Binding-site contacts:
Ligand atom O1 contacts residue FE21 of chain 2.J at 4.2 Å.
Ligand atom O2 contacts residue HIS282 of chain 2.B at 3.5 Å (h-bond).
Ligand atom O2 contacts residue ASP284 of chain 2.B at 3.0 Å (salt-bridge).
Ligand atom O1 contacts residue ILE226 of chain 2.B at 4.2 Å.
Ligand atom C1 contacts residue FE21 of chain 2.J at 3.0 Å.
Ligand atom O5 contacts residue THR279 of chain 2.B at 4.2 Å.
Ligand atom C2 contacts residue HIS282 of chain 2.B at 3.9 Å.
Ligand atom C5 contacts residue TYR292 of chain 2.B at 4.1 Å (hydrophobic).
Ligand atom O4 contacts residue ASN224 of chain 2.B at 4.5 Å.
Ligand atom C1 contacts residue HIS282 of chain 2.B at 4.1 Å.
Ligand atom C5 contacts residue THR279 of chain 2.B at 3.8 Å.
Ligand atom O4 contacts residue THR279 of chain 2.B at 3.7 Å.
Ligand atom C4 contacts residue VAL356 of chain 2.B at 3.5 Å (hydrophobic).
Ligand atom C3 contacts residue ILE226 of chain 2.B at 4.3 Å (hydrophobic).
Ligand atom C5 contacts residue VAL356 of chain 2.B at 3.9 Å (hydrophobic).
Ligand atom O5 contacts residue HIS354 of chain 2.B at 3.7 Å.
Ligand atom O2 contacts residue HIS354 of chain 2.B at 4.2 Å.
Ligand atom C3 contacts residue LEU271 of chain 2.B at 4.4 Å (hydrophobic).
Ligand atom C2 contacts residue FE21 of chain 2.J at 3.2 Å.
Ligand atom O1 contacts residue LEU271 of chain 2.B at 4.0 Å.
Ligand atom O5 contacts residue VAL356 of chain 2.B at 3.9 Å.
Ligand atom C5 contacts residue LYS299 of chain 2.B at 3.7 Å.
Ligand atom C1 contacts residue OXY1 of chain 2.K at 3.7 Å.
Ligand atom O3 contacts residue LEU271 of chain 2.B at 4.4 Å.
Ligand atom O3 contacts residue ILE226 of chain 2.B at 3.4 Å.
Ligand atom C4 contacts residue ILE226 of chain 2.B at 4.4 Å (hydrophobic).
Ligand atom O4 contacts residue THR358 of chain 2.B at 3.7 Å.
Ligand atom O5 contacts residue FE21 of chain 2.J at 2.7 Å.
Ligand atom C1 contacts residue ASP284 of chain 2.B at 4.3 Å.
Ligand atom O4 contacts residue VAL356 of chain 2.B at 3.2 Å.
Ligand atom O1 contacts residue OXY1 of chain 2.K at 2.8 Å (h-bond).
Ligand atom O2 contacts residue FE21 of chain 2.J at 2.2 Å.
Ligand atom O4 contacts residue LYS299 of chain 2.B at 3.6 Å (salt-bridge).
Ligand atom O3 contacts residue LYS299 of chain 2.B at 3.1 Å (salt-bridge).
Ligand atom C5 contacts residue ILE226 of chain 2.B at 3.9 Å (hydrophobic).
Ligand atom C4 contacts residue THR279 of chain 2.B at 3.6 Å.
Ligand atom O3 contacts residue TYR292 of chain 2.B at 3.6 Å.
Ligand atom O5 contacts residue HIS282 of chain 2.B at 3.0 Å (h-bond).
Ligand atom O2 contacts residue OXY1 of chain 2.K at 3.7 Å.

A protein and the small-molecule ligand that binds it are described below.
Small molecule (SMILES): O=C(O)CCC(=O)C(=O)O

Sequence of chain 2.B:
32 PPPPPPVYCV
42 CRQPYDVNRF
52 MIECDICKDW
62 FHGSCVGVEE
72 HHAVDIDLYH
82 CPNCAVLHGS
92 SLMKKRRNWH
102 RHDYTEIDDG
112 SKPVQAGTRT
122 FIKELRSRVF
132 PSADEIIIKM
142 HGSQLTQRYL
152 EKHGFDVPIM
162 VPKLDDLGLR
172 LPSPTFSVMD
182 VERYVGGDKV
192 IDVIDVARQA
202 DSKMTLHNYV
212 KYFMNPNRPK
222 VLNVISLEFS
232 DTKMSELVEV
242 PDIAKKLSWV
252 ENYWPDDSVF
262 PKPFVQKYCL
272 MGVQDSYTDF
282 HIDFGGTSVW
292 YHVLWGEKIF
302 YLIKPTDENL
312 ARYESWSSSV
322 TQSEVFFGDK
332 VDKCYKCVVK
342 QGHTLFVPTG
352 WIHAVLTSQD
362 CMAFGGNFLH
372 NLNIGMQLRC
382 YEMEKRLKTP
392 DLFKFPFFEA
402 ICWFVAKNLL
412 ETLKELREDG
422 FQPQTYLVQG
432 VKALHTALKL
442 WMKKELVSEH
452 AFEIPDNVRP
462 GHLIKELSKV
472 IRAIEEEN